Binding-site contacts:
Ligand atom CD contacts residue TYR459 of chain 1.A at 3.6 Å (hydrophobic).
Ligand atom O contacts residue ARG48 of chain 1.A at 3.3 Å (salt-bridge).
Ligand atom NH2 contacts residue HIS409 of chain 1.A at 3.8 Å.
Ligand atom C1 contacts residue TYR459 of chain 1.A at 3.9 Å (hydrophobic).
Ligand atom NH2 contacts residue ILE442 of chain 1.A at 4.1 Å.
Ligand atom N contacts residue GLU398 of chain 1.A at 2.7 Å (salt-bridge).
Ligand atom O1 contacts residue HIS407 of chain 1.A at 3.0 Å (h-bond).
Ligand atom CA contacts residue SER404 of chain 1.A at 3.8 Å.
Ligand atom N contacts residue SER404 of chain 1.A at 2.9 Å (h-bond).
Ligand atom CG contacts residue LEU396 of chain 1.A at 4.3 Å (hydrophobic).
Ligand atom O contacts residue SER404 of chain 1.A at 3.4 Å.
Ligand atom CZ contacts residue HIS407 of chain 1.A at 4.0 Å.
Ligand atom CZ contacts residue TYR459 of chain 1.A at 4.2 Å (hydrophobic).
Ligand atom CZ contacts residue FE1 of chain 1.D at 2.9 Å.
Ligand atom NH2 contacts residue HIS407 of chain 1.A at 3.5 Å (h-bond).
Ligand atom CA contacts residue GLU398 of chain 1.A at 3.5 Å.
Ligand atom C contacts residue SER404 of chain 1.A at 4.0 Å.
Ligand atom CZ contacts residue ILE461 of chain 1.A at 4.1 Å (hydrophobic).
Ligand atom CG contacts residue TYR459 of chain 1.A at 3.6 Å (hydrophobic).
Ligand atom CD contacts residue LEU396 of chain 1.A at 3.6 Å (hydrophobic).
Ligand atom OXT contacts residue ARG48 of chain 1.A at 2.8 Å (salt-bridge).
Ligand atom NE contacts residue FE1 of chain 1.D at 3.0 Å.
Ligand atom NE contacts residue HIS407 of chain 1.A at 3.8 Å.
Ligand atom NE contacts residue HIS409 of chain 1.A at 4.2 Å.
Ligand atom NH1 contacts residue FE1 of chain 1.D at 4.2 Å.
Ligand atom NH1 contacts residue TYR459 of chain 1.A at 3.2 Å (h-bond).
Ligand atom O1 contacts residue HIS409 of chain 1.A at 2.9 Å (h-bond).
Ligand atom C contacts residue ARG48 of chain 1.A at 3.4 Å.
Ligand atom NH2 contacts residue HIS448 of chain 1.A at 3.2 Å (h-bond).
Ligand atom CB contacts residue GLU398 of chain 1.A at 3.7 Å.
Ligand atom CB contacts residue SER404 of chain 1.A at 4.2 Å.
Ligand atom CG contacts residue GLU398 of chain 1.A at 4.3 Å.
Ligand atom C1 contacts residue MET422 of chain 1.A at 3.8 Å (hydrophobic).
Ligand atom CB contacts residue LEU396 of chain 1.A at 4.0 Å (hydrophobic).
Ligand atom NH2 contacts residue FE1 of chain 1.D at 2.0 Å.
Ligand atom CG contacts residue SER404 of chain 1.A at 3.5 Å.
Ligand atom NH1 contacts residue ILE461 of chain 1.A at 4.1 Å.
Ligand atom C1 contacts residue ALA450 of chain 1.A at 3.6 Å (hydrophobic).
Ligand atom O1 contacts residue FE1 of chain 1.D at 2.3 Å.
Ligand atom CB contacts residue TYR459 of chain 1.A at 4.2 Å (hydrophobic).

This protein binds this small molecule.
Small molecule (SMILES): CN/C(N)=[N+](/O)CCC[C@H](N)C(=O)[O-]

Sequence of chain 1.A:
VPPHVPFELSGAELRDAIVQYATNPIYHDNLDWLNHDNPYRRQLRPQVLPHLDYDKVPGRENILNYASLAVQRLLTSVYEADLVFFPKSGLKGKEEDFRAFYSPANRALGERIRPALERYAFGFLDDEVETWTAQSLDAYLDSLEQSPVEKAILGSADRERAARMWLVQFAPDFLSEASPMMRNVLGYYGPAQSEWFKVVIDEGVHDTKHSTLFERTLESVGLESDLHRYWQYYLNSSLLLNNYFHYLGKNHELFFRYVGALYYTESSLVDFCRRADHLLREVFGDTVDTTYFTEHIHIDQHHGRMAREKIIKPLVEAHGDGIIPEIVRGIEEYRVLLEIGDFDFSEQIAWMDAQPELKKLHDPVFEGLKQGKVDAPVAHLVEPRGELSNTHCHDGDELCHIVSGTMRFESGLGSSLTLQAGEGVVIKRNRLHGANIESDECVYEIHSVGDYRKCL